A protein and the small-molecule ligand that binds it are described below.
Small molecule (SMILES): CC(=O)N[C@@H]1[C@@H](O)[C@H](O)[C@@H](CO)O[C@H]1O

Sequence of chain 1.E:
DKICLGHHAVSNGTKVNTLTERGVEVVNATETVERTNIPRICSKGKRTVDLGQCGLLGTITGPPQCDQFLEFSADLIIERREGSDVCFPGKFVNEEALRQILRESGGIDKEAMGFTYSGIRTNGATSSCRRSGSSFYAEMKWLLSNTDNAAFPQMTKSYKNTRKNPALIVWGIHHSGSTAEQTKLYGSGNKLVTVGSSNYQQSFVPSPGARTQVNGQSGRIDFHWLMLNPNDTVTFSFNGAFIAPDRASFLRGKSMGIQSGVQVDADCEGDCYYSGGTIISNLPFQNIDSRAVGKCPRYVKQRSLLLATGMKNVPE

Binding-site contacts:
Ligand atom C7 contacts residue ASN231 of chain 1.E at 3.3 Å.
Ligand atom C3 contacts residue ASN231 of chain 1.E at 3.8 Å.
Ligand atom O7 contacts residue ASN231 of chain 1.E at 3.3 Å (h-bond).
Ligand atom C2 contacts residue ASN231 of chain 1.E at 2.5 Å.
Ligand atom C8 contacts residue ARG163 of chain 1.E at 3.5 Å.
Ligand atom O5 contacts residue ASN231 of chain 1.E at 2.4 Å (h-bond).
Ligand atom C8 contacts residue ASN231 of chain 1.E at 4.4 Å.
Ligand atom N2 contacts residue ASN231 of chain 1.E at 2.9 Å (h-bond).
Ligand atom C8 contacts residue THR162 of chain 1.E at 4.2 Å.
Ligand atom C8 contacts residue PRO230 of chain 1.E at 3.8 Å (hydrophobic).
Ligand atom C1 contacts residue ASN231 of chain 1.E at 1.4 Å.
Ligand atom C8 contacts residue LYS164 of chain 1.E at 3.9 Å.
Ligand atom C4 contacts residue ASN231 of chain 1.E at 4.2 Å.
Ligand atom C5 contacts residue ASN231 of chain 1.E at 3.7 Å.